Binding-site contacts:
Ligand atom C7 contacts residue ASN22 of chain 1.C at 2.9 Å.
Ligand atom C1 contacts residue ASN22 of chain 1.C at 1.4 Å.
Ligand atom C8 contacts residue CYS20 of chain 1.C at 4.1 Å (hydrophobic).
Ligand atom O5 contacts residue ASN140 of chain 1.C at 4.1 Å.
Ligand atom C2 contacts residue ASN22 of chain 1.C at 2.5 Å.
Ligand atom C5 contacts residue ASN22 of chain 1.C at 3.6 Å.
Ligand atom C4 contacts residue ASN22 of chain 1.C at 4.2 Å.
Ligand atom C3 contacts residue ASN22 of chain 1.C at 3.8 Å.
Ligand atom C8 contacts residue ASN22 of chain 1.C at 3.3 Å.
Ligand atom O7 contacts residue ASN22 of chain 1.C at 3.6 Å (h-bond).
Ligand atom O5 contacts residue ASN22 of chain 1.C at 2.3 Å (h-bond).
Ligand atom N2 contacts residue ASN22 of chain 1.C at 2.5 Å (h-bond).

This protein binds this small molecule.
Small molecule (SMILES): CC(=O)N[C@@H]1[C@@H](O)[C@H](O)[C@@H](CO)O[C@H]1O

Sequence of chain 1.C:
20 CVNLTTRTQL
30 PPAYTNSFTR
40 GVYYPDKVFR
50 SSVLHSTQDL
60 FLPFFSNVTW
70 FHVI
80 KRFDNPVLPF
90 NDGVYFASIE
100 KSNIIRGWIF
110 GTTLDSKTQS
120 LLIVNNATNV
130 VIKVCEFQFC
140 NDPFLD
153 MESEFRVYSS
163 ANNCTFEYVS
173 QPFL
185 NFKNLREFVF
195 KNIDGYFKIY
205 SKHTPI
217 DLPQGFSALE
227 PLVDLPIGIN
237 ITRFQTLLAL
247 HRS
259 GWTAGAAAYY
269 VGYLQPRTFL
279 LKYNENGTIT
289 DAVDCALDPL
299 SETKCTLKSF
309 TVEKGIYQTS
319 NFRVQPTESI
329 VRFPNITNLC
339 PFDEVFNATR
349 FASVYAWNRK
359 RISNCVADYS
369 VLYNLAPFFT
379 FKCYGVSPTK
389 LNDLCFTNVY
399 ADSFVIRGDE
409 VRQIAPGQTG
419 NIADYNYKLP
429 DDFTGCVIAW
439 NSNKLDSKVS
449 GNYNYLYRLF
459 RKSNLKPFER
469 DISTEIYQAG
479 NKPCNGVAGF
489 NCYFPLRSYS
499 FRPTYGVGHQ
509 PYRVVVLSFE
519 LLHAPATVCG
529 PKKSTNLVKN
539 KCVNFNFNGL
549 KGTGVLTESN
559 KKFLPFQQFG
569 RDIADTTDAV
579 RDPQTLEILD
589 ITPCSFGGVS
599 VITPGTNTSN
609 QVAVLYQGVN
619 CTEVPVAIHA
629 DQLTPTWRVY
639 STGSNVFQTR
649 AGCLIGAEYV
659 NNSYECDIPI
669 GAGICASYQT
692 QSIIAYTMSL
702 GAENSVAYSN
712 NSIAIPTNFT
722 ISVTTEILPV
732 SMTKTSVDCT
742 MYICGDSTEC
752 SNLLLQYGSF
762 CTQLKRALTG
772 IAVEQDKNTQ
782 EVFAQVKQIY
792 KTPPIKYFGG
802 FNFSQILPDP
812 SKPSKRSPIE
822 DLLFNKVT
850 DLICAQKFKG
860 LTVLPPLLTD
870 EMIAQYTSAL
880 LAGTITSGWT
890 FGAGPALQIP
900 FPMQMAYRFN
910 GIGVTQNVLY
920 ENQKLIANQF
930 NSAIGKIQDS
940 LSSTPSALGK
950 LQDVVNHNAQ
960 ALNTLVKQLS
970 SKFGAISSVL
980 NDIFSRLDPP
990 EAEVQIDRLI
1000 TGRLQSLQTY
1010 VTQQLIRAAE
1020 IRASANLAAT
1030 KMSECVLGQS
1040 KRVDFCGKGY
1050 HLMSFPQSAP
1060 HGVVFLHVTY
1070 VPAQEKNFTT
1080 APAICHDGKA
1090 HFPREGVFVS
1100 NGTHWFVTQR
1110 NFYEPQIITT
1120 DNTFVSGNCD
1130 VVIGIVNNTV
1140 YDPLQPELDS